Sequence of chain 1.A:
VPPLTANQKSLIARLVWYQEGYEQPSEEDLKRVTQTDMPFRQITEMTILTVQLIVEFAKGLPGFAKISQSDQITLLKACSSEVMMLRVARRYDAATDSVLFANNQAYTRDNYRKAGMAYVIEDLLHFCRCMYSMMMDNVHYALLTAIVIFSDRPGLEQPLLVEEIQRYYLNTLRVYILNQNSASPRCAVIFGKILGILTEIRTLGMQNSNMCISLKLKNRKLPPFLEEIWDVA

Binding-site contacts:
Ligand atom C6 contacts residue ALA132 of chain 1.A at 3.6 Å (hydrophobic).
Ligand atom C25 contacts residue ASN238 of chain 1.A at 3.3 Å.
Ligand atom O6 contacts residue PHE131 of chain 1.A at 3.2 Å.
Ligand atom O2 contacts residue GLU43 of chain 1.A at 3.1 Å (salt-bridge).
Ligand atom C27 contacts residue CYS242 of chain 1.A at 3.8 Å (hydrophobic).
Ligand atom C16 contacts residue ILE73 of chain 1.A at 3.8 Å (hydrophobic).
Ligand atom C18 contacts residue TYR142 of chain 1.A at 3.4 Å (hydrophobic).
Ligand atom O6 contacts residue MET76 of chain 1.A at 3.4 Å.
Ligand atom O25 contacts residue ASN238 of chain 1.A at 2.6 Å (h-bond).
Ligand atom C19 contacts residue ARG121 of chain 1.A at 3.7 Å.
Ligand atom O20 contacts residue TYR142 of chain 1.A at 2.8 Å (h-bond).
Ligand atom C12 contacts residue MET114 of chain 1.A at 3.6 Å (hydrophobic).
Ligand atom O3 contacts residue PRO45 of chain 1.A at 3.7 Å.
Ligand atom O6 contacts residue ALA132 of chain 1.A at 2.7 Å (h-bond).
Ligand atom C23 contacts residue THR77 of chain 1.A at 3.8 Å.
Ligand atom C8 contacts residue THR80 of chain 1.A at 3.8 Å.
Ligand atom O20 contacts residue LEU154 of chain 1.A at 3.3 Å.
Ligand atom C3 contacts residue THR80 of chain 1.A at 3.7 Å.
Ligand atom C24 contacts residue ASN238 of chain 1.A at 3.5 Å.
Ligand atom O25 contacts residue TRP260 of chain 1.A at 3.0 Å.
Ligand atom C4 contacts residue THR80 of chain 1.A at 3.5 Å.
Ligand atom C2 contacts residue THR80 of chain 1.A at 3.7 Å.
Ligand atom C17 contacts residue THR77 of chain 1.A at 3.7 Å.
Ligand atom C19 contacts residue LEU130 of chain 1.A at 3.6 Å (hydrophobic).
Ligand atom O2 contacts residue ARG117 of chain 1.A at 2.8 Å (salt-bridge).
Ligand atom C15 contacts residue THR77 of chain 1.A at 3.8 Å.
Ligand atom C3 contacts residue GLU43 of chain 1.A at 3.6 Å.
Ligand atom O3 contacts residue GLN44 of chain 1.A at 3.7 Å.
Ligand atom C7 contacts residue MET76 of chain 1.A at 3.5 Å (hydrophobic).
Ligand atom C15 contacts residue PHE131 of chain 1.A at 3.5 Å (hydrophobic).
Ligand atom O14 contacts residue THR80 of chain 1.A at 3.3 Å (h-bond).
Ligand atom C6 contacts residue PHE131 of chain 1.A at 3.8 Å (hydrophobic).
Ligand atom C9 contacts residue THR80 of chain 1.A at 3.4 Å.
Ligand atom C27 contacts residue ASN238 of chain 1.A at 3.5 Å.
Ligand atom O14 contacts residue THR77 of chain 1.A at 3.1 Å (h-bond).
Ligand atom O3 contacts residue GLU43 of chain 1.A at 2.6 Å (salt-bridge).
Ligand atom O22 contacts residue TYR142 of chain 1.A at 3.7 Å.
Ligand atom O22 contacts residue VAL150 of chain 1.A at 3.3 Å.
Ligand atom C26 contacts residue THR77 of chain 1.A at 3.8 Å.
Ligand atom C16 contacts residue THR77 of chain 1.A at 3.3 Å.

This protein binds this small molecule.
Small molecule (SMILES): CC(C)(O)CC[C@@H](O)[C@](C)(O)[C@H]1CC[C@@]2(O)C3=CC(=O)[C@@H]4C[C@@H](O)[C@@H](O)C[C@]4(C)[C@H]3CC[C@]12C